The small molecule below binds the protein below.
Small molecule (SMILES): CC(=O)N[C@H]1[C@H](O[C@H]2[C@H](O)[C@@H](NC(C)=O)CO[C@@H]2CO)O[C@H](CO)[C@@H](O[C@@H]2O[C@H](CO)[C@@H](O)[C@H](O[C@H]3O[C@H](CO)[C@@H](O)[C@H](O)[C@@H]3O[C@H]3O[C@H](CO)[C@@H](O)[C@H](O)[C@@H]3O[C@H]3O[C@H](CO)[C@@H](O)[C@H](O)[C@@H]3O)[C@@H]2O)[C@@H]1O

Sequence of chain 3.A:
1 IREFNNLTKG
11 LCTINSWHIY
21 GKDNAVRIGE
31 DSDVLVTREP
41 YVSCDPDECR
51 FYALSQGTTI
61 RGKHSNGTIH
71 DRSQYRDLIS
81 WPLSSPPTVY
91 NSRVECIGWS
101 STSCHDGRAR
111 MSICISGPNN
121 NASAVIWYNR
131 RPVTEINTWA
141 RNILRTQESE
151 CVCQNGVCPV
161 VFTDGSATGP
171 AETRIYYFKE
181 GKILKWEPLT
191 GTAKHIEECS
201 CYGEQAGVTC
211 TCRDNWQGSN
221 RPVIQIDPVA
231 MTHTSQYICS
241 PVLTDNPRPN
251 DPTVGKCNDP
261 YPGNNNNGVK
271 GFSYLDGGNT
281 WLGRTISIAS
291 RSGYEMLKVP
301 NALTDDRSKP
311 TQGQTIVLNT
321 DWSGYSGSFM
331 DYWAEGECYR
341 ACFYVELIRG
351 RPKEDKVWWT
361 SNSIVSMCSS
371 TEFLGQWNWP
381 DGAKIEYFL

Sequence of chain 4.A:
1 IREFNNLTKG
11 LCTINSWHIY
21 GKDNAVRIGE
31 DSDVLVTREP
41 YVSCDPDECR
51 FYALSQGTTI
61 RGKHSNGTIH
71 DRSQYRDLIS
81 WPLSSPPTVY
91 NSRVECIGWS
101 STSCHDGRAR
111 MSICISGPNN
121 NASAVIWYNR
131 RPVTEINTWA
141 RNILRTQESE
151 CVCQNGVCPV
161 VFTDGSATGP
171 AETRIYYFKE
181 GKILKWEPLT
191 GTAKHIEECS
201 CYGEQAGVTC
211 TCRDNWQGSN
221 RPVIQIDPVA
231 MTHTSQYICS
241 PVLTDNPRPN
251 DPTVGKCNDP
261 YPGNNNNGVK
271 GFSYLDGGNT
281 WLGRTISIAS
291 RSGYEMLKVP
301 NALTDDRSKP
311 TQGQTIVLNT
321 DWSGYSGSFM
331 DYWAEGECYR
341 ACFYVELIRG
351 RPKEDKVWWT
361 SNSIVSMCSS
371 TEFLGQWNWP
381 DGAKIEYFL

Binding-site contacts:
Ligand atom O5 contacts residue GLN376 of chain 4.A at 3.4 Å (h-bond).
Ligand atom C3 contacts residue ASP251 of chain 4.A at 3.5 Å.
Ligand atom O5 contacts residue ASP251 of chain 4.A at 3.1 Å (salt-bridge).
Ligand atom O2 contacts residue GLY313 of chain 4.A at 3.3 Å.
Ligand atom C8 contacts residue GLN312 of chain 4.A at 3.6 Å.
Ligand atom O6 contacts residue VAL242 of chain 4.A at 3.6 Å.
Ligand atom C8 contacts residue PHE373 of chain 4.A at 3.4 Å (hydrophobic).
Ligand atom O6 contacts residue ASP251 of chain 4.A at 2.9 Å (salt-bridge).
Ligand atom C4 contacts residue GLU295 of chain 4.A at 3.6 Å.
Ligand atom C2 contacts residue ASN121 of chain 3.A at 2.4 Å.
Ligand atom C3 contacts residue GLU295 of chain 4.A at 3.1 Å.
Ligand atom C6 contacts residue THR311 of chain 4.A at 3.6 Å.
Ligand atom O6 contacts residue GLN376 of chain 4.A at 3.0 Å.
Ligand atom C7 contacts residue ASN121 of chain 3.A at 3.3 Å.
Ligand atom O5 contacts residue GLY375 of chain 4.A at 3.4 Å.
Ligand atom O5 contacts residue ASN121 of chain 3.A at 2.5 Å (h-bond).
Ligand atom O5 contacts residue GLY313 of chain 4.A at 3.6 Å.
Ligand atom O4 contacts residue GLU295 of chain 4.A at 2.8 Å (salt-bridge).
Ligand atom C6 contacts residue LEU374 of chain 4.A at 3.3 Å (hydrophobic).
Ligand atom O3 contacts residue GLN312 of chain 4.A at 3.5 Å.
Ligand atom C1 contacts residue ASN121 of chain 3.A at 1.5 Å.
Ligand atom O4 contacts residue ASP251 of chain 4.A at 3.1 Å (salt-bridge).
Ligand atom O4 contacts residue ARG248 of chain 4.A at 3.0 Å (salt-bridge).
Ligand atom O3 contacts residue GLY313 of chain 4.A at 3.1 Å (h-bond).
Ligand atom O6 contacts residue ILE286 of chain 4.A at 3.0 Å (h-bond).
Ligand atom O3 contacts residue GLU295 of chain 4.A at 2.7 Å (salt-bridge).
Ligand atom O2 contacts residue ASN250 of chain 4.A at 3.1 Å (h-bond).
Ligand atom C3 contacts residue GLY313 of chain 4.A at 3.4 Å.
Ligand atom O4 contacts residue ILE288 of chain 4.A at 3.6 Å.
Ligand atom C6 contacts residue PRO310 of chain 4.A at 3.4 Å (hydrophobic).
Ligand atom O4 contacts residue ARG284 of chain 4.A at 3.5 Å (salt-bridge).
Ligand atom O3 contacts residue ASP251 of chain 4.A at 2.9 Å (salt-bridge).
Ligand atom N2 contacts residue ASN121 of chain 3.A at 2.7 Å (h-bond).
Ligand atom O4 contacts residue LYS309 of chain 4.A at 3.5 Å (salt-bridge).
Ligand atom C6 contacts residue ILE286 of chain 4.A at 3.5 Å (hydrophobic).
Ligand atom O3 contacts residue ASN250 of chain 4.A at 2.9 Å.
Ligand atom C8 contacts residue ASN120 of chain 3.A at 3.6 Å.
Ligand atom O3 contacts residue ARG284 of chain 4.A at 2.6 Å (salt-bridge).
Ligand atom O6 contacts residue LYS309 of chain 4.A at 3.2 Å (salt-bridge).
Ligand atom O7 contacts residue ASN121 of chain 3.A at 3.4 Å (h-bond).

Sequence of chain 4.C:
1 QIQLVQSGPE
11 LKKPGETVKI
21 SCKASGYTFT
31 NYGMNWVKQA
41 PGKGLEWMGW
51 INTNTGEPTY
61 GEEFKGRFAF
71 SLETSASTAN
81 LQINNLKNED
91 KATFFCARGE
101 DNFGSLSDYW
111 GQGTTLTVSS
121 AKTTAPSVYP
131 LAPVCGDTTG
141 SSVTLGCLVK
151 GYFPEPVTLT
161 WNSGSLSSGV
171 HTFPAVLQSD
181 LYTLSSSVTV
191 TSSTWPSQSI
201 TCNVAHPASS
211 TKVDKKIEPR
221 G